Sequence of chain 2.A:
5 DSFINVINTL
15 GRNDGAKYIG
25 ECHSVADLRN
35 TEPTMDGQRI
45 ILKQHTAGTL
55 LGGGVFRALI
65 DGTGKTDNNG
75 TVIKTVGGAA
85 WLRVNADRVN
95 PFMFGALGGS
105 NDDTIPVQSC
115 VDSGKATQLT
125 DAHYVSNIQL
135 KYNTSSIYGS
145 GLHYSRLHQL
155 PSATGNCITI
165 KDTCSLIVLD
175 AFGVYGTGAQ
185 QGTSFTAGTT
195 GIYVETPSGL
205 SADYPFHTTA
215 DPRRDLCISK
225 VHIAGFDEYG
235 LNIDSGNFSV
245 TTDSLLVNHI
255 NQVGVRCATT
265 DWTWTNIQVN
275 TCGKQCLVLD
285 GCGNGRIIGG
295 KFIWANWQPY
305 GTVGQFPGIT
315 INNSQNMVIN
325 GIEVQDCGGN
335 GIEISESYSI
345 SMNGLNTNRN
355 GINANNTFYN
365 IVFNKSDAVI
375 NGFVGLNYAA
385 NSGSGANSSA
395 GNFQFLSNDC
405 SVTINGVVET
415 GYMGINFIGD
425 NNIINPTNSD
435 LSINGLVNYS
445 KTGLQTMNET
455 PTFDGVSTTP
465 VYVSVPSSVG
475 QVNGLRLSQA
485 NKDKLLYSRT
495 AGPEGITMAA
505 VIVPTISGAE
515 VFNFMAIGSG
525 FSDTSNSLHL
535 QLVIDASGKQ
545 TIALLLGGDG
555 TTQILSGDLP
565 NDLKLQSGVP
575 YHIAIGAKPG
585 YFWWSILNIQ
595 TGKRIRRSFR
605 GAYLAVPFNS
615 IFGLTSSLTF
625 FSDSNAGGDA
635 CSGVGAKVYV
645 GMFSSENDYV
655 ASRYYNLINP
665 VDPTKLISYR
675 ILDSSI

Binding-site contacts:
Ligand atom C5 contacts residue ASP265 of chain 2.A at 3.7 Å.
Ligand atom O5 contacts residue PHE242 of chain 2.A at 3.6 Å.
Ligand atom C3 contacts residue PHE242 of chain 2.A at 4.0 Å (hydrophobic).
Ligand atom O5 contacts residue GLN329 of chain 3.A at 4.2 Å.
Ligand atom O6 contacts residue PRO216 of chain 2.A at 3.5 Å.
Ligand atom C6 contacts residue ARG217 of chain 2.A at 3.9 Å.
Ligand atom O2 contacts residue TRP298 of chain 3.A at 3.9 Å.
Ligand atom C8 contacts residue ARG217 of chain 2.A at 4.1 Å.
Ligand atom C2 contacts residue TRP298 of chain 3.A at 3.9 Å (hydrophobic).
Ligand atom C3 contacts residue LEU204 of chain 2.A at 4.0 Å (hydrophobic).
Ligand atom O5 contacts residue ILE297 of chain 3.A at 4.0 Å.
Ligand atom C4 contacts residue PHE242 of chain 2.A at 3.5 Å (hydrophobic).
Ligand atom C1 contacts residue GLN329 of chain 3.A at 3.5 Å.
Ligand atom O2 contacts residue TYR382 of chain 3.A at 3.6 Å.
Ligand atom C5 contacts residue LEU204 of chain 2.A at 4.2 Å (hydrophobic).
Ligand atom C4 contacts residue LEU204 of chain 2.A at 4.1 Å (hydrophobic).
Ligand atom C8 contacts residue GLN185 of chain 3.A at 3.2 Å.
Ligand atom O1 contacts residue PGE1 of chain 2.C at 3.6 Å (h-bond).
Ligand atom C6 contacts residue PHE242 of chain 2.A at 3.9 Å (hydrophobic).
Ligand atom O6 contacts residue PHE242 of chain 2.A at 4.0 Å.
Ligand atom O7 contacts residue LEU204 of chain 2.A at 3.6 Å.
Ligand atom O1 contacts residue ASP265 of chain 2.A at 2.7 Å (salt-bridge).
Ligand atom O4 contacts residue TRP298 of chain 3.A at 2.9 Å (h-bond).
Ligand atom C4 contacts residue TRP298 of chain 3.A at 4.2 Å (hydrophobic).
Ligand atom C1 contacts residue ASP330 of chain 3.A at 3.7 Å.
Ligand atom O5 contacts residue ASP265 of chain 2.A at 3.3 Å.
Ligand atom C1 contacts residue LEU204 of chain 2.A at 3.9 Å (hydrophobic).
Ligand atom C6 contacts residue PHE242 of chain 2.A at 3.7 Å (hydrophobic).
Ligand atom C1 contacts residue ASP265 of chain 2.A at 3.4 Å.
Ligand atom C5 contacts residue PHE242 of chain 2.A at 3.6 Å (hydrophobic).
Ligand atom O2 contacts residue PGE1 of chain 2.C at 4.1 Å.
Ligand atom C2 contacts residue ASP330 of chain 3.A at 3.3 Å.
Ligand atom C6 contacts residue LEU204 of chain 2.A at 3.7 Å (hydrophobic).
Ligand atom C1 contacts residue TRP298 of chain 3.A at 3.9 Å (hydrophobic).
Ligand atom C2 contacts residue TRP298 of chain 3.A at 4.0 Å (hydrophobic).
Ligand atom C3 contacts residue TRP298 of chain 3.A at 3.8 Å (hydrophobic).
Ligand atom O3 contacts residue TRP298 of chain 3.A at 4.2 Å.
Ligand atom O2 contacts residue ASP330 of chain 3.A at 2.9 Å (salt-bridge).
Ligand atom O1 contacts residue GLN329 of chain 3.A at 3.8 Å.
Ligand atom C6 contacts residue ILE297 of chain 3.A at 3.8 Å (hydrophobic).

The protein below binds the small molecule below.
Small molecule (SMILES): CC(=O)N[C@H]1[C@@H](O[C@@H]2[C@H](O[C@@H]3[C@H](O)[C@H](C)O[C@@H](O)[C@H]3O)O[C@H](C)[C@@H](NC(C)=O)[C@@H]2O)O[C@H](CO)[C@H](O)[C@@H]1O[C@@H]1O[C@H](CO)[C@@H](O)[C@H](O)[C@H]1O

Sequence of chain 3.A:
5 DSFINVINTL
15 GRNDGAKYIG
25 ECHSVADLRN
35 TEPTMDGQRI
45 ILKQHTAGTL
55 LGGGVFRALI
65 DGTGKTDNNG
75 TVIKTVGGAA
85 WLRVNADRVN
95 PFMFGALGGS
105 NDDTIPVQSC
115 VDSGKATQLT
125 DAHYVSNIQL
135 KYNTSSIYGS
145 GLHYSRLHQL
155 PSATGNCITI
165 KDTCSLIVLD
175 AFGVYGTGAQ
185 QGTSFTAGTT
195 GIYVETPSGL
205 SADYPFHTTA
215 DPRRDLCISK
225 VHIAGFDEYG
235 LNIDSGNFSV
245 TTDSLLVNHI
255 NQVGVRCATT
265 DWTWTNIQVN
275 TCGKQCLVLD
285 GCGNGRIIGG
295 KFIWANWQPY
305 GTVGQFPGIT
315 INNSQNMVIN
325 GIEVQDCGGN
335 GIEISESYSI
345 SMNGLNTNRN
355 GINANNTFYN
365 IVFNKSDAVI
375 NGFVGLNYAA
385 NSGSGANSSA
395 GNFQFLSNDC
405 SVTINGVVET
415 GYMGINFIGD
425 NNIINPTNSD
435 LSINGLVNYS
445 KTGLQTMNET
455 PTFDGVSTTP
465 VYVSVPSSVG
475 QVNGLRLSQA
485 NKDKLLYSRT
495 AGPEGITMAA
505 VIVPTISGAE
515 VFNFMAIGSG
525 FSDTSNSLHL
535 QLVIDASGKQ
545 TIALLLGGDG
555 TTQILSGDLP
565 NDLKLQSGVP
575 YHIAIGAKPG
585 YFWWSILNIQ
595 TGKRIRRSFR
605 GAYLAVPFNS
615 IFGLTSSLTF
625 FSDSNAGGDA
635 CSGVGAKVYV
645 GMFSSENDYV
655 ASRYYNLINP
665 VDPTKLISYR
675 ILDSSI